Binding-site contacts:
Ligand atom C10 contacts residue SER217 of chain 1.A at 3.1 Å.
Ligand atom O2 contacts residue MET107 of chain 1.B at 3.3 Å.
Ligand atom C11 contacts residue MET107 of chain 1.B at 3.7 Å (hydrophobic).
Ligand atom C11 contacts residue SER108 of chain 1.B at 3.5 Å.
Ligand atom O2 contacts residue PRO105 of chain 1.B at 3.5 Å.
Ligand atom O3 contacts residue MET107 of chain 1.B at 3.6 Å.
Ligand atom CL contacts residue ASP248 of chain 1.B at 2.3 Å.
Ligand atom N2 contacts residue SER217 of chain 1.A at 3.1 Å (h-bond).
Ligand atom C1 contacts residue PRO105 of chain 1.B at 3.3 Å (hydrophobic).
Ligand atom C14 contacts residue SER217 of chain 1.A at 3.6 Å.
Ligand atom C12 contacts residue SER217 of chain 1.A at 3.7 Å.
Ligand atom C5 contacts residue ILE92 of chain 1.A at 3.5 Å (hydrophobic).
Ligand atom C14 contacts residue SER242 of chain 1.B at 3.7 Å.
Ligand atom C8 contacts residue PRO105 of chain 1.B at 3.5 Å (hydrophobic).
Ligand atom O3 contacts residue SER108 of chain 1.B at 3.0 Å (h-bond).
Ligand atom C6 contacts residue SER242 of chain 1.B at 3.3 Å.
Ligand atom N3 contacts residue ASP248 of chain 1.B at 3.8 Å.
Ligand atom C4 contacts residue LYS218 of chain 1.A at 3.6 Å.
Ligand atom C3 contacts residue GLY219 of chain 1.A at 3.6 Å.
Ligand atom C7 contacts residue LEU239 of chain 1.B at 3.6 Å (hydrophobic).
Ligand atom C13 contacts residue ASP248 of chain 1.B at 3.6 Å.
Ligand atom C9 contacts residue SER217 of chain 1.A at 3.6 Å.
Ligand atom C8 contacts residue SER217 of chain 1.A at 3.3 Å.
Ligand atom S1 contacts residue SER108 of chain 1.B at 3.7 Å.
Ligand atom N3 contacts residue SER217 of chain 1.A at 3.4 Å (h-bond).
Ligand atom C11 contacts residue SER217 of chain 1.A at 3.7 Å.
Ligand atom O1 contacts residue SER217 of chain 1.A at 3.6 Å.
Ligand atom C10 contacts residue SER242 of chain 1.B at 3.8 Å.
Ligand atom C4 contacts residue GLY219 of chain 1.A at 3.5 Å.
Ligand atom CL contacts residue LEU247 of chain 1.B at 3.5 Å.
Ligand atom C1 contacts residue SER242 of chain 1.B at 3.8 Å.
Ligand atom O1 contacts residue SER108 of chain 1.B at 3.6 Å.
Ligand atom C2 contacts residue PRO105 of chain 1.B at 3.5 Å (hydrophobic).
Ligand atom C7 contacts residue LYS104 of chain 1.B at 3.6 Å.
Ligand atom O1 contacts residue LYS218 of chain 1.A at 3.6 Å.
Ligand atom C5 contacts residue LEU239 of chain 1.B at 3.3 Å (hydrophobic).
Ligand atom N2 contacts residue SER242 of chain 1.B at 3.0 Å (h-bond).
Ligand atom O2 contacts residue SER108 of chain 1.B at 3.2 Å (h-bond).
Ligand atom C4 contacts residue ILE92 of chain 1.A at 3.5 Å (hydrophobic).
Ligand atom N1 contacts residue PRO105 of chain 1.B at 2.7 Å (h-bond).

Sequence of chain 1.A:
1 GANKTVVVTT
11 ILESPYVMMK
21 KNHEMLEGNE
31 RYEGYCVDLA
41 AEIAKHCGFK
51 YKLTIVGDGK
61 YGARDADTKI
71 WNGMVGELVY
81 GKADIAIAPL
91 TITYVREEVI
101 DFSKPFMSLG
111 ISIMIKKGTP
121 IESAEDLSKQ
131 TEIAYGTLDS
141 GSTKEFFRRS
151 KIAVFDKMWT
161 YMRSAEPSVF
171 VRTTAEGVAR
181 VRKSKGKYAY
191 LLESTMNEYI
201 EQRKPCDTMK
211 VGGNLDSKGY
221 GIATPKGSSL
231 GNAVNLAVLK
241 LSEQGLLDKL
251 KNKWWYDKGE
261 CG

Sequence of chain 1.B:
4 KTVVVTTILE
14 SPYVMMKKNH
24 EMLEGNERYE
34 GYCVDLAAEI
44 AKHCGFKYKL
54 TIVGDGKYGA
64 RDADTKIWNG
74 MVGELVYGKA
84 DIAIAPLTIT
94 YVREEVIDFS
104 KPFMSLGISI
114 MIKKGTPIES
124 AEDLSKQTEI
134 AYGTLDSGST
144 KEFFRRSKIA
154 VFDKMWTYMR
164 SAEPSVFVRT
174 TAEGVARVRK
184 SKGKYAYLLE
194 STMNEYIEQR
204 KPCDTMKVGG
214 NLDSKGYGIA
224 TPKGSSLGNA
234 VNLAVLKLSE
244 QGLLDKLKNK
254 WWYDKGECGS

A protein and the small-molecule ligand that binds it are described below.
Small molecule (SMILES): NS(=O)(=O)c1cc2c(cc1Cl)N[C@H]([C@H]1C[C@H]3C=C[C@@H]1C3)NS2(=O)=O